Sequence of chain 1.C:
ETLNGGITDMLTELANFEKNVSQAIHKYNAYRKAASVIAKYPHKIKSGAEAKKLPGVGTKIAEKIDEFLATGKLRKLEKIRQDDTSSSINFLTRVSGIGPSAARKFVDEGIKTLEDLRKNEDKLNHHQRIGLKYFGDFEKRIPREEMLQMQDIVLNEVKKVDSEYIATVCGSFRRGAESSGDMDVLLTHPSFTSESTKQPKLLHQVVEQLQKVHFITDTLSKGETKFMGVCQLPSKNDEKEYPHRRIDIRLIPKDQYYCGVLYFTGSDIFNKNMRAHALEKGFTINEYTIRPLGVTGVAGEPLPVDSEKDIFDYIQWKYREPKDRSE

A protein and the small-molecule ligand that binds it are described below.
Small molecule (SMILES): Cc1cn([C@H]2C[C@H](O[P](=O)(O)OC[C@H]3O[C@@H](n4cnc5c(N)ncnc54)C[C@@H]3O[P](=O)(O)OC[C@H]3O[C@@H](n4cnc5c(=O)nc(N)[nH]c54)C[C@@H]3O[P](=O)(O)OC[C@H]3O[C@@H](n4cnc5c(N)ncnc54)C[C@@H]3OP(=O)(O)O)[C@@H](CO[P](=O)(O)O[C@H]3C[C@H](n4cc(C)c(=O)[nH]c4=O)O[C@@H]3CO[P](=O)(O)O[C@H]3C[C@H](n4cnc5c(N)ncnc54)O[C@@H]3CO[P](=O)(O)O[C@H]3C[C@H](n4ccc(N)nc4=O)O[C@@H]3CO)O2)c(=O)[nH]c1=O

Binding-site contacts:
Ligand atom O4 contacts residue DT3 of chain 1.B at 3.4 Å (h-bond).
Ligand atom O2 contacts residue DG7 of chain 1.B at 2.8 Å (h-bond).
Ligand atom C2 contacts residue DG7 of chain 1.B at 3.3 Å.
Ligand atom C6 contacts residue DT6 of chain 1.B at 3.5 Å.
Ligand atom P contacts residue THR233 of chain 1.C at 3.4 Å.
Ligand atom OP1 contacts residue THR233 of chain 1.C at 2.8 Å (h-bond).
Ligand atom N2 contacts residue DC2 of chain 1.B at 3.0 Å (h-bond).
Ligand atom C2 contacts residue DA4 of chain 1.B at 3.5 Å.
Ligand atom OP1 contacts residue LYS230 of chain 1.C at 3.3 Å (salt-bridge).
Ligand atom N3 contacts residue DA5 of chain 1.B at 2.9 Å (h-bond).
Ligand atom N1 contacts residue DT1 of chain 1.B at 3.0 Å (h-bond).
Ligand atom O3' contacts residue THR233 of chain 1.C at 3.5 Å (h-bond).
Ligand atom C4 contacts residue DA4 of chain 1.B at 3.2 Å.
Ligand atom N6 contacts residue DT1 of chain 1.B at 3.0 Å (h-bond).
Ligand atom C2 contacts residue DT3 of chain 1.B at 3.3 Å.
Ligand atom O4 contacts residue DA4 of chain 1.B at 2.6 Å (h-bond).
Ligand atom N2 contacts residue DT3 of chain 1.B at 3.3 Å (h-bond).
Ligand atom N6 contacts residue DT6 of chain 1.B at 3.0 Å (h-bond).
Ligand atom O6 contacts residue DC2 of chain 1.B at 2.5 Å (h-bond).
Ligand atom OP1 contacts residue LYS234 of chain 1.C at 3.2 Å (salt-bridge).
Ligand atom C2 contacts residue DC2 of chain 1.B at 3.3 Å.
Ligand atom N6 contacts residue DC2 of chain 1.B at 3.4 Å (h-bond).
Ligand atom N3 contacts residue DA4 of chain 1.B at 2.3 Å (h-bond).
Ligand atom N1 contacts residue DT6 of chain 1.B at 2.6 Å (h-bond).
Ligand atom N1 contacts residue DT3 of chain 1.B at 2.5 Å (h-bond).
Ligand atom O2 contacts residue DA4 of chain 1.B at 3.0 Å.
Ligand atom OP1 contacts residue GLY231 of chain 1.C at 3.1 Å.
Ligand atom C6 contacts residue DC2 of chain 1.B at 3.0 Å.
Ligand atom O4 contacts residue DA5 of chain 1.B at 3.3 Å (h-bond).
Ligand atom C2 contacts residue DA4 of chain 1.B at 3.1 Å.
Ligand atom C6 contacts residue DT1 of chain 1.B at 3.5 Å.
Ligand atom N6 contacts residue DT3 of chain 1.B at 2.6 Å (h-bond).
Ligand atom C2 contacts residue DT6 of chain 1.B at 3.1 Å.
Ligand atom N3 contacts residue DG7 of chain 1.B at 3.3 Å (h-bond).
Ligand atom N1 contacts residue DG7 of chain 1.B at 3.5 Å (h-bond).
Ligand atom C6 contacts residue DT3 of chain 1.B at 3.2 Å.
Ligand atom N6 contacts residue DA5 of chain 1.B at 3.0 Å (h-bond).
Ligand atom N1 contacts residue DC2 of chain 1.B at 2.7 Å (h-bond).
Ligand atom OP1 contacts residue GLU232 of chain 1.C at 3.2 Å (salt-bridge).
Ligand atom O2 contacts residue DA5 of chain 1.B at 3.5 Å.